Binding-site contacts:
Ligand atom O5 contacts residue ASN105 of chain 1.B at 2.4 Å (h-bond).
Ligand atom C8 contacts residue SER28 of chain 1.D at 4.1 Å.
Ligand atom C5 contacts residue ASN105 of chain 1.B at 3.7 Å.
Ligand atom C7 contacts residue ASN105 of chain 1.B at 3.2 Å.
Ligand atom C8 contacts residue ASN105 of chain 1.B at 4.3 Å.
Ligand atom C8 contacts residue GLN27 of chain 1.D at 3.2 Å.
Ligand atom C3 contacts residue ASN105 of chain 1.B at 3.8 Å.
Ligand atom C1 contacts residue SER28 of chain 1.D at 4.1 Å.
Ligand atom C2 contacts residue ASN105 of chain 1.B at 2.4 Å.
Ligand atom C4 contacts residue ASN105 of chain 1.B at 4.2 Å.
Ligand atom N2 contacts residue ASN105 of chain 1.B at 2.8 Å (h-bond).
Ligand atom C1 contacts residue ASN105 of chain 1.B at 1.4 Å.
Ligand atom N2 contacts residue SER28 of chain 1.D at 4.4 Å.
Ligand atom O7 contacts residue ASN105 of chain 1.B at 3.1 Å.

Sequence of chain 1.D:
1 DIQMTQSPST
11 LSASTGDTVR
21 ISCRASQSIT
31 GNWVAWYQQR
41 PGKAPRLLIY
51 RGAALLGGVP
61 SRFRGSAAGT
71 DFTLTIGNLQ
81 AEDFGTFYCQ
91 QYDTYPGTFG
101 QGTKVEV

This protein binds this small molecule.
Small molecule (SMILES): CC(=O)N[C@@H]1[C@@H](O)[C@H](O)[C@@H](CO)O[C@H]1O

Sequence of chain 1.B:
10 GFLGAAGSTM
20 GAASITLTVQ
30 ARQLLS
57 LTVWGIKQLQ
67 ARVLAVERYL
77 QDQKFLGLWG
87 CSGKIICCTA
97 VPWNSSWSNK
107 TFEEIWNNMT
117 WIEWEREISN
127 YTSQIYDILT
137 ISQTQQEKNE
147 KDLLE